Binding-site contacts:
Ligand atom O4 contacts residue ASN44 of chain 1.H at 3.2 Å (h-bond).
Ligand atom C3 contacts residue GLN251 of chain 1.H at 3.8 Å.
Ligand atom C7 contacts residue GLN251 of chain 1.H at 3.6 Å.
Ligand atom C8 contacts residue GLN251 of chain 1.H at 3.5 Å.
Ligand atom N2 contacts residue GLN251 of chain 1.H at 2.8 Å (h-bond).
Ligand atom O3 contacts residue ASP49 of chain 1.I at 2.8 Å (salt-bridge).
Ligand atom O3 contacts residue ASN44 of chain 1.H at 3.2 Å (h-bond).
Ligand atom O4 contacts residue ASN44 of chain 1.H at 3.5 Å (h-bond).
Ligand atom C6 contacts residue ASP43 of chain 1.H at 3.6 Å.
Ligand atom C7 contacts residue PHE51 of chain 1.I at 3.9 Å (hydrophobic).
Ligand atom C8 contacts residue PHE38 of chain 1.H at 3.7 Å (hydrophobic).
Ligand atom O5 contacts residue ASN44 of chain 1.H at 2.7 Å (h-bond).
Ligand atom C1 contacts residue ASN44 of chain 1.H at 3.4 Å.
Ligand atom C4 contacts residue ASP43 of chain 1.H at 3.6 Å.
Ligand atom O6 contacts residue GLN32 of chain 1.H at 3.0 Å (h-bond).
Ligand atom O7 contacts residue LYS255 of chain 1.H at 3.3 Å.
Ligand atom C8 contacts residue PHE51 of chain 1.I at 3.6 Å (hydrophobic).
Ligand atom C2 contacts residue ASN44 of chain 1.H at 3.7 Å.
Ligand atom O7 contacts residue PHE51 of chain 1.I at 2.9 Å (h-bond).
Ligand atom O7 contacts residue GLN251 of chain 1.H at 2.9 Å (h-bond).
Ligand atom C6 contacts residue GLN32 of chain 1.H at 3.5 Å.
Ligand atom C2 contacts residue GLN251 of chain 1.H at 3.7 Å.
Ligand atom C8 contacts residue ASN253 of chain 1.H at 3.6 Å.
Ligand atom O3 contacts residue GLN251 of chain 1.H at 3.2 Å (h-bond).
Ligand atom C7 contacts residue ASN253 of chain 1.H at 3.6 Å.
Ligand atom O2 contacts residue LYS255 of chain 1.H at 3.4 Å (salt-bridge).
Ligand atom O7 contacts residue ASN253 of chain 1.H at 2.8 Å (h-bond).
Ligand atom O4 contacts residue ASP50 of chain 1.I at 3.4 Å.
Ligand atom C6 contacts residue ASP43 of chain 1.H at 3.2 Å.
Ligand atom C8 contacts residue PHE249 of chain 1.H at 3.6 Å (hydrophobic).
Ligand atom C7 contacts residue LYS255 of chain 1.H at 3.7 Å.
Ligand atom O4 contacts residue ASP43 of chain 1.H at 2.8 Å (salt-bridge).
Ligand atom O6 contacts residue ASP43 of chain 1.H at 2.6 Å (salt-bridge).
Ligand atom O4 contacts residue GLN251 of chain 1.H at 2.6 Å (h-bond).
Ligand atom C5 contacts residue ASN44 of chain 1.H at 3.6 Å.
Ligand atom O3 contacts residue ASP50 of chain 1.I at 3.8 Å.
Ligand atom O5 contacts residue ASP43 of chain 1.H at 3.7 Å.
Ligand atom O6 contacts residue ASP43 of chain 1.H at 2.8 Å (salt-bridge).
Ligand atom C4 contacts residue GLN251 of chain 1.H at 3.8 Å.
Ligand atom O7 contacts residue ASP50 of chain 1.I at 3.4 Å.

A small-molecule ligand and the protein it binds are described below.
Small molecule (SMILES): CC(=O)N[C@H]1[C@@H](O[C@H]2[C@@H](O)[C@@H](CO)O[C@@H](O[C@H]3[C@@H](O)[C@@H](CO)O[C@H](O[C@@H]4[C@H](O)[C@@H](O)[C@H](O)O[C@@H]4CO)[C@@H]3O)[C@@H]2NC(C)=O)O[C@H](CO)[C@H](O)[C@@H]1O

Sequence of chain 1.I:
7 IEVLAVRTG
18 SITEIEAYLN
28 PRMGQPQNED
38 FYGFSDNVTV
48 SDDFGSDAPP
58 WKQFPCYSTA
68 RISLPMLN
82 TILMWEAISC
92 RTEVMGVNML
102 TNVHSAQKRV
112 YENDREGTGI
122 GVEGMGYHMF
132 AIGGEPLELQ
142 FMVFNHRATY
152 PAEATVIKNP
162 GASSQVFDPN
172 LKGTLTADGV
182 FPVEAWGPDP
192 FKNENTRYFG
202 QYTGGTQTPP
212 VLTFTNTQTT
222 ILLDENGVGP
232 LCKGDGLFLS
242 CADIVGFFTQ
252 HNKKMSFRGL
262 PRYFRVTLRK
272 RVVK

Sequence of chain 1.H:
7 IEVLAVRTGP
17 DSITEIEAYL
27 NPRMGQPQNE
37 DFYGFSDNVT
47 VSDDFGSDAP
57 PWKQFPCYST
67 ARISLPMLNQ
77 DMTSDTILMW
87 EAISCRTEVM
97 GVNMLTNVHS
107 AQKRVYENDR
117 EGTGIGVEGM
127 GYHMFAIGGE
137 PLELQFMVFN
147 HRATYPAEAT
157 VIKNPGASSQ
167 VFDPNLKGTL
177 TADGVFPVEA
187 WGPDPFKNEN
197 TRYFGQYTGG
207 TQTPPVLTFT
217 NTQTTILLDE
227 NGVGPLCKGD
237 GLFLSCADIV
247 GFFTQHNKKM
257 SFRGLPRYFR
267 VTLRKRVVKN